Sequence of chain 1.C:
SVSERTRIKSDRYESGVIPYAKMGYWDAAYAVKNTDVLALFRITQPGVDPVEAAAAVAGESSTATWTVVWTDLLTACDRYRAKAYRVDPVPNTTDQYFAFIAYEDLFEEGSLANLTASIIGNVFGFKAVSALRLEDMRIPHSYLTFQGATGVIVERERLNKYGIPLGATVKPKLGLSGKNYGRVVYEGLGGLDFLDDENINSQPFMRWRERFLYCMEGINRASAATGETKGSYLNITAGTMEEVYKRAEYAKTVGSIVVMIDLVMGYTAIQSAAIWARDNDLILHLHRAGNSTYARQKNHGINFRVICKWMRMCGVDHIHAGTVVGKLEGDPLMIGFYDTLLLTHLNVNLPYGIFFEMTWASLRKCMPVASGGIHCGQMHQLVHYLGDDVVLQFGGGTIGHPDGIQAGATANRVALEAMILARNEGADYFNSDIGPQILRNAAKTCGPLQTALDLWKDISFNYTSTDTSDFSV

Binding-site contacts:
Ligand atom O3 contacts residue KCX205 of chain 1.D at 3.1 Å (h-bond).
Ligand atom O5P contacts residue ARG298 of chain 1.D at 3.1 Å (salt-bridge).
Ligand atom O2 contacts residue LYS179 of chain 1.D at 3.1 Å (salt-bridge).
Ligand atom O2 contacts residue ASP207 of chain 1.D at 3.6 Å.
Ligand atom P1 contacts residue THR69 of chain 1.C at 3.8 Å.
Ligand atom C5 contacts residue HIS297 of chain 1.D at 3.9 Å.
Ligand atom O2 contacts residue KCX205 of chain 1.D at 3.6 Å.
Ligand atom O7 contacts residue GLU208 of chain 1.D at 3.4 Å (salt-bridge).
Ligand atom O4P contacts residue SER382 of chain 1.D at 3.5 Å (h-bond).
Ligand atom O3 contacts residue ASN127 of chain 1.C at 3.9 Å.
Ligand atom O4P contacts residue HIS330 of chain 1.D at 2.9 Å (h-bond).
Ligand atom O3P contacts residue LYS179 of chain 1.D at 3.4 Å.
Ligand atom O3 contacts residue GLU208 of chain 1.D at 3.2 Å (salt-bridge).
Ligand atom O6 contacts residue LYS337 of chain 1.D at 3.5 Å (salt-bridge).
Ligand atom O7 contacts residue ASN127 of chain 1.C at 3.4 Å (h-bond).
Ligand atom O2P contacts residue GLY384 of chain 1.D at 3.0 Å (h-bond).
Ligand atom C1 contacts residue SER382 of chain 1.D at 3.7 Å.
Ligand atom C5 contacts residue ASN127 of chain 1.C at 3.9 Å.
Ligand atom C4 contacts residue SER382 of chain 1.D at 3.6 Å.
Ligand atom O6P contacts residue ARG298 of chain 1.D at 3.1 Å (salt-bridge).
Ligand atom C3 contacts residue KCX205 of chain 1.D at 3.8 Å.
Ligand atom O3 contacts residue HIS297 of chain 1.D at 3.3 Å (h-bond).
Ligand atom O3P contacts residue THR69 of chain 1.C at 2.6 Å (h-bond).
Ligand atom O6P contacts residue HIS330 of chain 1.D at 3.7 Å.
Ligand atom C3 contacts residue SER382 of chain 1.D at 3.5 Å.
Ligand atom O1P contacts residue GLY406 of chain 1.D at 3.1 Å (h-bond).
Ligand atom O6 contacts residue ASN127 of chain 1.C at 3.9 Å.
Ligand atom O2P contacts residue LYS337 of chain 1.D at 3.0 Å (salt-bridge).
Ligand atom O2P contacts residue GLY383 of chain 1.D at 3.7 Å.
Ligand atom O5 contacts residue LEU338 of chain 1.D at 3.8 Å.
Ligand atom O4 contacts residue GLY383 of chain 1.D at 3.5 Å (h-bond).
Ligand atom O2 contacts residue THR177 of chain 1.D at 3.6 Å.
Ligand atom O2P contacts residue TRP70 of chain 1.C at 3.8 Å.
Ligand atom O4 contacts residue SER382 of chain 1.D at 2.6 Å (h-bond).
Ligand atom C contacts residue ASN127 of chain 1.C at 3.8 Å.
Ligand atom O3P contacts residue GLY407 of chain 1.D at 3.2 Å (h-bond).
Ligand atom O1 contacts residue LYS179 of chain 1.D at 3.5 Å (salt-bridge).
Ligand atom O7 contacts residue LYS181 of chain 1.D at 3.3 Å (salt-bridge).
Ligand atom O7 contacts residue ASP207 of chain 1.D at 3.3 Å (salt-bridge).
Ligand atom O6 contacts residue GLU64 of chain 1.C at 3.8 Å.

The small molecule below binds the protein below.
Small molecule (SMILES): O=C(O)[C@@](O)(COP(=O)(O)O)[C@H](O)[C@H](O)COP(=O)(O)O

Sequence of chain 1.D:
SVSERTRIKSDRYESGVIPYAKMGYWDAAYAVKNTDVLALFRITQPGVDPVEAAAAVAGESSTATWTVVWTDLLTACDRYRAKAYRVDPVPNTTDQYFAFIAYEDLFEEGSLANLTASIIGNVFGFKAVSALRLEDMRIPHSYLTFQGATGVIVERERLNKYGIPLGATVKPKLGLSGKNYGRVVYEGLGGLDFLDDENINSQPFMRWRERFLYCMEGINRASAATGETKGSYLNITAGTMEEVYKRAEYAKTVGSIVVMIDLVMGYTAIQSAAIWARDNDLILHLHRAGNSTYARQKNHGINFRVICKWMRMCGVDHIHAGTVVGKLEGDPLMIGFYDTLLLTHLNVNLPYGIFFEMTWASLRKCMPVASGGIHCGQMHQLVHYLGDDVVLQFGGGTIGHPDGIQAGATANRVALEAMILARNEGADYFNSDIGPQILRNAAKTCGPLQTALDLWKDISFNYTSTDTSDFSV